Binding-site contacts:
Ligand atom CA contacts residue COA1 of chain 1.B at 4.1 Å.
Ligand atom CB contacts residue LEU334 of chain 1.A at 3.7 Å (hydrophobic).
Ligand atom CD contacts residue SER412 of chain 1.A at 4.4 Å.
Ligand atom OE1 contacts residue ARG436 of chain 1.A at 3.1 Å (salt-bridge).
Ligand atom OE1 contacts residue LEU411 of chain 1.A at 3.7 Å.
Ligand atom C contacts residue LEU333 of chain 1.A at 4.0 Å (hydrophobic).
Ligand atom O contacts residue ARG336 of chain 1.A at 3.3 Å (salt-bridge).
Ligand atom OE2 contacts residue ARG445 of chain 1.A at 2.9 Å (salt-bridge).
Ligand atom OE1 contacts residue LEU334 of chain 1.A at 4.2 Å.
Ligand atom OXT contacts residue ARG336 of chain 1.A at 2.6 Å (salt-bridge).
Ligand atom OXT contacts residue LEU334 of chain 1.A at 3.0 Å (h-bond).
Ligand atom OE1 contacts residue ARG445 of chain 1.A at 4.2 Å.
Ligand atom O contacts residue CYS376 of chain 1.A at 2.7 Å (h-bond).
Ligand atom CD contacts residue ARG445 of chain 1.A at 3.5 Å.
Ligand atom CG contacts residue SER447 of chain 1.A at 4.3 Å.
Ligand atom CB contacts residue ILE332 of chain 1.A at 4.0 Å (hydrophobic).
Ligand atom CA contacts residue LEU333 of chain 1.A at 4.0 Å (hydrophobic).
Ligand atom CB contacts residue LEU411 of chain 1.A at 3.7 Å (hydrophobic).
Ligand atom CA contacts residue ILE332 of chain 1.A at 3.9 Å (hydrophobic).
Ligand atom O contacts residue ALA375 of chain 1.A at 3.5 Å.
Ligand atom OXT contacts residue LEU333 of chain 1.A at 3.8 Å.
Ligand atom CG contacts residue SER412 of chain 1.A at 4.2 Å.
Ligand atom CG contacts residue ARG445 of chain 1.A at 3.2 Å.
Ligand atom N contacts residue LEU411 of chain 1.A at 2.7 Å (h-bond).
Ligand atom OE2 contacts residue LEU411 of chain 1.A at 4.3 Å.
Ligand atom CG contacts residue LEU411 of chain 1.A at 3.1 Å (hydrophobic).
Ligand atom CG contacts residue ILE332 of chain 1.A at 3.9 Å (hydrophobic).
Ligand atom C contacts residue CYS376 of chain 1.A at 3.6 Å (hydrophobic).
Ligand atom OXT contacts residue CYS376 of chain 1.A at 4.2 Å.
Ligand atom OE2 contacts residue SER447 of chain 1.A at 2.1 Å (h-bond).
Ligand atom CA contacts residue LEU334 of chain 1.A at 4.4 Å (hydrophobic).
Ligand atom C contacts residue ARG336 of chain 1.A at 3.5 Å.
Ligand atom N contacts residue COA1 of chain 1.B at 3.3 Å (h-bond).
Ligand atom CD contacts residue SER447 of chain 1.A at 3.2 Å.
Ligand atom C contacts residue LEU334 of chain 1.A at 4.1 Å (hydrophobic).
Ligand atom CB contacts residue ARG445 of chain 1.A at 4.0 Å.
Ligand atom CD contacts residue ARG436 of chain 1.A at 4.3 Å.
Ligand atom CD contacts residue LEU411 of chain 1.A at 3.7 Å (hydrophobic).
Ligand atom CA contacts residue LEU411 of chain 1.A at 3.7 Å (hydrophobic).
Ligand atom OE1 contacts residue SER447 of chain 1.A at 3.7 Å.

Sequence of chain 1.A:
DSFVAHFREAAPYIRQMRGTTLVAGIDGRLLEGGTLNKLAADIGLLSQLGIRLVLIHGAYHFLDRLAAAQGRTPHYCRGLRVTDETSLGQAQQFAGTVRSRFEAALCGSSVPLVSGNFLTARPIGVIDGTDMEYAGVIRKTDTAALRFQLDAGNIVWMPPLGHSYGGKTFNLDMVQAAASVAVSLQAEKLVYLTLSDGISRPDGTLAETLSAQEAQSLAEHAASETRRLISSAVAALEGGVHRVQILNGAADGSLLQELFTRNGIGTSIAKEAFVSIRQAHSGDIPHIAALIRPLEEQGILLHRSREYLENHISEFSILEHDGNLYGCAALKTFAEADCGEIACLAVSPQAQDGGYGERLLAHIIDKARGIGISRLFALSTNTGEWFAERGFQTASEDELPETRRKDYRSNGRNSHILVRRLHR

This small molecule binds to this protein.
Small molecule (SMILES): N[C@@H](CCC(=O)O)C(=O)O